The protein below binds the small molecule below.
Small molecule (SMILES): OC[C@H]1O[C@@H](O)[C@H](O)[C@@H](O)[C@H]1O

Binding-site contacts:
Ligand atom O2 contacts residue ASP48 of chain 1.A at 2.7 Å (salt-bridge).
Ligand atom O2 contacts residue ASN52 of chain 1.A at 2.8 Å (h-bond).
Ligand atom C6 contacts residue TYR207 of chain 1.A at 3.4 Å (hydrophobic).
Ligand atom O1 contacts residue ASP48 of chain 1.A at 3.2 Å (salt-bridge).
Ligand atom C5 contacts residue TRP96 of chain 1.A at 3.8 Å (hydrophobic).
Ligand atom C1 contacts residue SPH1 of chain 1.C at 2.4 Å.
Ligand atom C3 contacts residue TRP96 of chain 1.A at 4.0 Å (hydrophobic).
Ligand atom O5 contacts residue SPH1 of chain 1.C at 3.0 Å.
Ligand atom C6 contacts residue LEU92 of chain 1.A at 4.4 Å (hydrophobic).
Ligand atom O3 contacts residue ASN52 of chain 1.A at 2.6 Å (h-bond).
Ligand atom C2 contacts residue ASP48 of chain 1.A at 3.5 Å.
Ligand atom O5 contacts residue TYR207 of chain 1.A at 4.5 Å.
Ligand atom C5 contacts residue TYR207 of chain 1.A at 3.8 Å (hydrophobic).
Ligand atom C1 contacts residue ASP48 of chain 1.A at 3.9 Å.
Ligand atom C2 contacts residue SPH1 of chain 1.C at 3.7 Å.
Ligand atom C1 contacts residue TRP96 of chain 1.A at 3.8 Å (hydrophobic).
Ligand atom O6 contacts residue TYR207 of chain 1.A at 2.5 Å (h-bond).
Ligand atom O6 contacts residue VAL209 of chain 1.A at 4.3 Å.
Ligand atom C4 contacts residue TRP96 of chain 1.A at 4.4 Å (hydrophobic).
Ligand atom O6 contacts residue TRP96 of chain 1.A at 4.2 Å.
Ligand atom O1 contacts residue SPH1 of chain 1.C at 1.4 Å.
Ligand atom O3 contacts residue LYS55 of chain 1.A at 2.8 Å (salt-bridge).
Ligand atom O5 contacts residue TRP96 of chain 1.A at 4.2 Å.
Ligand atom C3 contacts residue LYS55 of chain 1.A at 3.9 Å.
Ligand atom C5 contacts residue SPH1 of chain 1.C at 4.2 Å.
Ligand atom O1 contacts residue NER1 of chain 1.D at 3.9 Å.
Ligand atom O2 contacts residue TRP96 of chain 1.A at 3.6 Å.
Ligand atom O2 contacts residue SPH1 of chain 1.C at 3.9 Å.
Ligand atom C2 contacts residue ASN52 of chain 1.A at 4.0 Å.
Ligand atom C3 contacts residue ASN52 of chain 1.A at 3.4 Å.
Ligand atom C2 contacts residue TRP96 of chain 1.A at 4.2 Å (hydrophobic).
Ligand atom O4 contacts residue LYS55 of chain 1.A at 3.2 Å (salt-bridge).
Ligand atom O1 contacts residue TRP96 of chain 1.A at 4.2 Å.
Ligand atom C4 contacts residue LYS55 of chain 1.A at 3.9 Å.

Sequence of chain 1.A:
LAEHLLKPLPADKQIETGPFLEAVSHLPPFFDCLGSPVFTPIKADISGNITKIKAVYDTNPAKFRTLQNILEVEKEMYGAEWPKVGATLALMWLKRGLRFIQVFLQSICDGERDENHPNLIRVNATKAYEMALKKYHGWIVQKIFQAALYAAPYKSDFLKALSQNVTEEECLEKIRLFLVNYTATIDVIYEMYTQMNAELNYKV